Sequence of chain 1.A:
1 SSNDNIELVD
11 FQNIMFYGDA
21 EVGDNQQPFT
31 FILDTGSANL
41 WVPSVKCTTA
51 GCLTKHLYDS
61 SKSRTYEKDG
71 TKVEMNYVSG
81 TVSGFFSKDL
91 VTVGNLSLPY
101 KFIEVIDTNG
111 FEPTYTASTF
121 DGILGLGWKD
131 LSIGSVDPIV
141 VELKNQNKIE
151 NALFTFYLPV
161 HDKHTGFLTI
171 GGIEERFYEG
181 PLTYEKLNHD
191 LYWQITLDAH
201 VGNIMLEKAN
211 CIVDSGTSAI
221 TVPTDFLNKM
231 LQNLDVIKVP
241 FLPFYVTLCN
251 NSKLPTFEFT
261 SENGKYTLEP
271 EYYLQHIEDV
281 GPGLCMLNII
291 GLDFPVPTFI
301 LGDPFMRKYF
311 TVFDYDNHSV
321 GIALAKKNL

This protein binds this small molecule.
Small molecule (SMILES): CCCCCc1ccc(C(=O)N(Cc2ccc(-c3ccc(C(=O)N4CCCCC4)cc3)cc2)C2CCN(Cc3ccccn3)CC2)nc1

Binding-site contacts:
Ligand atom C42 contacts residue TYR192 of chain 1.A at 3.4 Å (hydrophobic).
Ligand atom C11 contacts residue THR114 of chain 1.A at 3.5 Å.
Ligand atom O25 contacts residue TYR77 of chain 1.A at 3.6 Å.
Ligand atom C40 contacts residue ILE123 of chain 1.A at 3.6 Å (hydrophobic).
Ligand atom C48 contacts residue TYR115 of chain 1.A at 3.5 Å (hydrophobic).
Ligand atom C31 contacts residue GLY36 of chain 1.A at 3.3 Å.
Ligand atom C47 contacts residue TYR192 of chain 1.A at 3.4 Å (hydrophobic).
Ligand atom C33 contacts residue TRP41 of chain 1.A at 3.6 Å (hydrophobic).
Ligand atom C7 contacts residue THR114 of chain 1.A at 3.5 Å.
Ligand atom O1 contacts residue ILE14 of chain 1.A at 3.8 Å.
Ligand atom C47 contacts residue PHE294 of chain 1.A at 3.3 Å (hydrophobic).
Ligand atom C33 contacts residue ILE123 of chain 1.A at 3.8 Å (hydrophobic).
Ligand atom O1 contacts residue MET15 of chain 1.A at 3.5 Å.
Ligand atom C9 contacts residue ALA117 of chain 1.A at 3.8 Å (hydrophobic).
Ligand atom C13 contacts residue ALA117 of chain 1.A at 3.8 Å (hydrophobic).
Ligand atom C5 contacts residue ILE14 of chain 1.A at 3.8 Å (hydrophobic).
Ligand atom C7 contacts residue SER118 of chain 1.A at 3.6 Å.
Ligand atom N35 contacts residue ASP214 of chain 1.A at 3.8 Å.
Ligand atom C48 contacts residue ASP121 of chain 1.A at 3.5 Å.
Ligand atom C45 contacts residue ILE212 of chain 1.A at 3.8 Å (hydrophobic).
Ligand atom C9 contacts residue SER118 of chain 1.A at 3.5 Å.
Ligand atom C43 contacts residue TRP41 of chain 1.A at 3.8 Å (hydrophobic).
Ligand atom C36 contacts residue ILE123 of chain 1.A at 3.8 Å (hydrophobic).
Ligand atom C17 contacts residue GLY216 of chain 1.A at 3.8 Å.
Ligand atom C40 contacts residue PHE111 of chain 1.A at 3.7 Å (hydrophobic).
Ligand atom C10 contacts residue SER118 of chain 1.A at 3.0 Å.
Ligand atom C30 contacts residue TYR77 of chain 1.A at 3.6 Å (hydrophobic).
Ligand atom C27 contacts residue ASP34 of chain 1.A at 3.6 Å.
Ligand atom C13 contacts residue SER118 of chain 1.A at 3.4 Å.
Ligand atom C27 contacts residue GLY36 of chain 1.A at 3.4 Å.
Ligand atom C34 contacts residue PHE111 of chain 1.A at 3.8 Å (hydrophobic).
Ligand atom N3 contacts residue SER118 of chain 1.A at 3.7 Å.
Ligand atom C11 contacts residue PHE120 of chain 1.A at 3.7 Å (hydrophobic).
Ligand atom C18 contacts residue TYR77 of chain 1.A at 3.7 Å (hydrophobic).
Ligand atom C7 contacts residue PHE120 of chain 1.A at 3.6 Å (hydrophobic).
Ligand atom C45 contacts residue TYR192 of chain 1.A at 3.2 Å (hydrophobic).
Ligand atom O1 contacts residue TYR17 of chain 1.A at 3.1 Å (h-bond).
Ligand atom C37 contacts residue ASP214 of chain 1.A at 3.0 Å.
Ligand atom O25 contacts residue MET75 of chain 1.A at 3.8 Å.
Ligand atom C21 contacts residue ASP34 of chain 1.A at 3.4 Å.